This small molecule binds to this protein.
Small molecule (SMILES): CC(=O)N[C@H]1[C@H](O[C@H]2[C@H](O)[C@@H](NC(C)=O)CO[C@@H]2CO)O[C@H](CO)[C@@H](O[C@@H]2O[C@H](CO)[C@@H](O)[C@H](O)[C@@H]2O)[C@@H]1O

Sequence of chain 1.C:
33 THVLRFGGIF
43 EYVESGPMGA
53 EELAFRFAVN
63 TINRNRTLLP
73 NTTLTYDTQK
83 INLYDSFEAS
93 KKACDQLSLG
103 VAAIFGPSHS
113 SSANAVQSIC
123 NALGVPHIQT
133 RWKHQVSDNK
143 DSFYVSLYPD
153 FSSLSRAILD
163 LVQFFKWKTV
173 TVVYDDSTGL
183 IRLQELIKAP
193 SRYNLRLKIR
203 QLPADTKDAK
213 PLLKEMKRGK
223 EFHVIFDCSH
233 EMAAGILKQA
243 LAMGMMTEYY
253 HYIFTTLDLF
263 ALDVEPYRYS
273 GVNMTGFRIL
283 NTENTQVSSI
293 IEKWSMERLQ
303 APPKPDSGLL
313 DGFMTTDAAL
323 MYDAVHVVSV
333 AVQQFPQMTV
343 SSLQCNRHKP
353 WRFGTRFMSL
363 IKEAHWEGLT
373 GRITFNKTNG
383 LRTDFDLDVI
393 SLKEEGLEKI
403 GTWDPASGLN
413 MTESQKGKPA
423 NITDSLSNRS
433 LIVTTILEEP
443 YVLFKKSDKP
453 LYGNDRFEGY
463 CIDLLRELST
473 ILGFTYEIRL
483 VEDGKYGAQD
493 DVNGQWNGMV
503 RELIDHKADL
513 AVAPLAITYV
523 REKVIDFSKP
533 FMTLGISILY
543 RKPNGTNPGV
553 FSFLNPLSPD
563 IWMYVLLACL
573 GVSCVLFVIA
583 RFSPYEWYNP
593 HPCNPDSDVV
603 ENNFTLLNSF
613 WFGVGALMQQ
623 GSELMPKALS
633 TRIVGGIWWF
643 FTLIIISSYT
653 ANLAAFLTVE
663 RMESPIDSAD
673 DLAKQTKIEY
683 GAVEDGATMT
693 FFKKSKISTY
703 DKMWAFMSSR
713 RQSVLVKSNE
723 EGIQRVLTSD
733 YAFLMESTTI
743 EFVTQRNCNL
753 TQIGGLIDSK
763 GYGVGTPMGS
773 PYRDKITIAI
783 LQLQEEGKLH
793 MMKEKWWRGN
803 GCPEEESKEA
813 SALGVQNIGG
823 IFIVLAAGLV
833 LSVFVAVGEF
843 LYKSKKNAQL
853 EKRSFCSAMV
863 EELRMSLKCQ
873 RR

Binding-site contacts:
Ligand atom C3 contacts residue ASN412 of chain 1.C at 3.8 Å.
Ligand atom C7 contacts residue ASN412 of chain 1.C at 3.6 Å.
Ligand atom C1 contacts residue ASN412 of chain 1.C at 1.4 Å.
Ligand atom O7 contacts residue ASN412 of chain 1.C at 4.5 Å.
Ligand atom C5 contacts residue ASN412 of chain 1.C at 3.7 Å.
Ligand atom C4 contacts residue ASN412 of chain 1.C at 4.2 Å.
Ligand atom N2 contacts residue ASN412 of chain 1.C at 2.9 Å (h-bond).
Ligand atom O5 contacts residue ASN412 of chain 1.C at 2.4 Å (h-bond).
Ligand atom C2 contacts residue ASN412 of chain 1.C at 2.5 Å.
Ligand atom O7 contacts residue SER409 of chain 1.C at 4.2 Å.
Ligand atom O5 contacts residue THR414 of chain 1.C at 4.3 Å.
Ligand atom C8 contacts residue ASN412 of chain 1.C at 3.8 Å.